Sequence of chain 10.A:
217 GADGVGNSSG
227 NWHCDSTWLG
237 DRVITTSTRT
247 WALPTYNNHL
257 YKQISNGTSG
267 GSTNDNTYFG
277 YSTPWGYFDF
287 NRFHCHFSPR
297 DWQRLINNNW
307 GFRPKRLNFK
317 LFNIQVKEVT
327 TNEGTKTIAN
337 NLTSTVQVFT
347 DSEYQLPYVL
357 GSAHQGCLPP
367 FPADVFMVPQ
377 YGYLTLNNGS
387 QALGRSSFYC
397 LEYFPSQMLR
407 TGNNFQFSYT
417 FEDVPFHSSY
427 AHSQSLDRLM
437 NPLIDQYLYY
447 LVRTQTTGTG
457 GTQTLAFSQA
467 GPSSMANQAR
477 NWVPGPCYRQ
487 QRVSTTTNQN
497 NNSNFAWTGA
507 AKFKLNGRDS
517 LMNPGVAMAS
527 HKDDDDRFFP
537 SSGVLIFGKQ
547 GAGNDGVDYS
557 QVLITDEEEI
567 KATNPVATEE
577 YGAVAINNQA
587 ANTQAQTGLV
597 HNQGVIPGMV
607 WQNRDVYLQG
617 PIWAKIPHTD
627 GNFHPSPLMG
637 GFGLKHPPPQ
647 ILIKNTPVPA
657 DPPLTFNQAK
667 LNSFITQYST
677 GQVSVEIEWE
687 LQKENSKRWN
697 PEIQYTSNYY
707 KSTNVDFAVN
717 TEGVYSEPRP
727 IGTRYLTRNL

Sequence of chain 23.A:
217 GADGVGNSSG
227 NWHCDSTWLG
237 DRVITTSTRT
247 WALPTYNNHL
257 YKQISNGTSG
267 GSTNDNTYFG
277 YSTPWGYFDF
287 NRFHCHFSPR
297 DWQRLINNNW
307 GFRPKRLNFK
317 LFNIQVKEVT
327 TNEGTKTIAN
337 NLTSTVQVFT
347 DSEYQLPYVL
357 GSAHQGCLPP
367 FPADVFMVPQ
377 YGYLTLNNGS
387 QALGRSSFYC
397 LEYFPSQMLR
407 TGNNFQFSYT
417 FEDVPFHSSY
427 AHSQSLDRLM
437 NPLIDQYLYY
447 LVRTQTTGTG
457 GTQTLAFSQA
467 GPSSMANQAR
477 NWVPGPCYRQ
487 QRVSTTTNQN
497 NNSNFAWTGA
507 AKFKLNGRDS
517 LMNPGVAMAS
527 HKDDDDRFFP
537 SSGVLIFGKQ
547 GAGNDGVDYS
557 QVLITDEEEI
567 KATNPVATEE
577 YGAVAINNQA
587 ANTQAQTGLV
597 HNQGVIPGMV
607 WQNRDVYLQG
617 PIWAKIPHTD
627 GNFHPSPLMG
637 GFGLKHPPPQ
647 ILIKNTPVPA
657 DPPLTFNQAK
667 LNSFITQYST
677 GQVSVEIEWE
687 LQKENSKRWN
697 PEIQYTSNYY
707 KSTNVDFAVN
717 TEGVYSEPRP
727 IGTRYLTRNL

The protein below binds the small molecule below.
Small molecule (SMILES): Nc1ncnc2c1ncn2[C@H]1C[C@H](O)[C@@H](COP(=O)(O)O)O1

Binding-site contacts:
Ligand atom N7 contacts residue PRO421 of chain 10.A at 4.2 Å.
Ligand atom N9 contacts residue HIS630 of chain 10.A at 4.2 Å.
Ligand atom C6 contacts residue VAL420 of chain 10.A at 4.0 Å (hydrophobic).
Ligand atom O2P contacts residue ASP626 of chain 23.A at 4.2 Å.
Ligand atom N1 contacts residue PRO421 of chain 10.A at 4.3 Å.
Ligand atom N7 contacts residue HIS630 of chain 10.A at 4.1 Å.
Ligand atom C5 contacts residue PRO631 of chain 10.A at 4.2 Å (hydrophobic).
Ligand atom C4 contacts residue PRO631 of chain 10.A at 4.0 Å (hydrophobic).
Ligand atom N6 contacts residue VAL420 of chain 10.A at 4.0 Å.
Ligand atom N3 contacts residue PRO631 of chain 10.A at 3.6 Å.
Ligand atom O1P contacts residue LYS641 of chain 23.A at 4.0 Å.
Ligand atom C2 contacts residue GLY639 of chain 10.A at 3.1 Å.
Ligand atom N1 contacts residue PRO631 of chain 10.A at 3.5 Å (h-bond).
Ligand atom C1' contacts residue PRO631 of chain 10.A at 4.3 Å (hydrophobic).
Ligand atom C1' contacts residue HIS630 of chain 10.A at 4.0 Å.
Ligand atom N3 contacts residue GLY639 of chain 10.A at 4.3 Å.
Ligand atom C6 contacts residue PRO631 of chain 10.A at 3.9 Å (hydrophobic).
Ligand atom N7 contacts residue ASN609 of chain 10.A at 3.8 Å.
Ligand atom N7 contacts residue SER632 of chain 10.A at 4.1 Å.
Ligand atom C3' contacts residue HIS630 of chain 10.A at 4.4 Å.
Ligand atom C6 contacts residue SER632 of chain 10.A at 3.9 Å.
Ligand atom C5 contacts residue PRO421 of chain 10.A at 4.1 Å (hydrophobic).
Ligand atom C6 contacts residue GLY639 of chain 10.A at 3.8 Å.
Ligand atom N6 contacts residue SER632 of chain 10.A at 3.3 Å (h-bond).
Ligand atom C8 contacts residue HIS630 of chain 10.A at 3.3 Å.
Ligand atom N6 contacts residue GLY639 of chain 10.A at 3.6 Å (h-bond).
Ligand atom C2 contacts residue PRO631 of chain 10.A at 3.3 Å (hydrophobic).
Ligand atom N6 contacts residue PHE638 of chain 10.A at 3.9 Å.
Ligand atom C4 contacts residue PRO421 of chain 10.A at 4.3 Å (hydrophobic).
Ligand atom C2 contacts residue PRO421 of chain 10.A at 4.5 Å (hydrophobic).
Ligand atom N6 contacts residue GLY637 of chain 10.A at 3.7 Å.
Ligand atom C2 contacts residue VAL420 of chain 10.A at 4.3 Å (hydrophobic).
Ligand atom C5 contacts residue SER632 of chain 10.A at 4.1 Å.
Ligand atom N1 contacts residue PHE638 of chain 10.A at 4.3 Å.
Ligand atom C6 contacts residue PRO421 of chain 10.A at 4.1 Å (hydrophobic).
Ligand atom C8 contacts residue PRO421 of chain 10.A at 4.3 Å (hydrophobic).
Ligand atom N9 contacts residue PRO421 of chain 10.A at 4.4 Å.
Ligand atom N1 contacts residue VAL420 of chain 10.A at 3.7 Å.
Ligand atom C2' contacts residue HIS630 of chain 10.A at 3.2 Å.
Ligand atom N1 contacts residue GLY639 of chain 10.A at 3.1 Å (h-bond).